Binding-site contacts:
Ligand atom O1A contacts residue MET224 of chain 12.A at 3.9 Å.
Ligand atom C4A contacts residue PRO174 of chain 12.A at 3.2 Å (hydrophobic).
Ligand atom N3A contacts residue PRO174 of chain 12.A at 3.3 Å (h-bond).
Ligand atom C4A contacts residue VAL176 of chain 12.A at 3.9 Å (hydrophobic).
Ligand atom O1 contacts residue MET221 of chain 12.A at 3.4 Å (h-bond).
Ligand atom O1 contacts residue LEU106 of chain 12.A at 3.7 Å.
Ligand atom C2A contacts residue PHE186 of chain 12.A at 3.6 Å (hydrophobic).
Ligand atom N2 contacts residue ASN219 of chain 12.A at 3.5 Å (h-bond).
Ligand atom C3B contacts residue ALA24 of chain 12.C at 4.0 Å (hydrophobic).
Ligand atom O1A contacts residue PHE186 of chain 12.A at 3.4 Å.
Ligand atom C4A contacts residue ALA150 of chain 12.A at 3.9 Å (hydrophobic).
Ligand atom C5A contacts residue ALA150 of chain 12.A at 3.4 Å (hydrophobic).
Ligand atom CL1 contacts residue VAL188 of chain 12.A at 3.7 Å.
Ligand atom CL1 contacts residue LEU25 of chain 12.C at 3.5 Å.
Ligand atom C4 contacts residue TYR197 of chain 12.A at 3.6 Å (hydrophobic).
Ligand atom CL2 contacts residue ILE104 of chain 12.A at 3.4 Å.
Ligand atom N3A contacts residue ALA24 of chain 12.C at 3.8 Å.
Ligand atom C5 contacts residue MET221 of chain 12.A at 3.9 Å (hydrophobic).
Ligand atom C1C contacts residue TYR128 of chain 12.A at 3.6 Å (hydrophobic).
Ligand atom C3C contacts residue TYR128 of chain 12.A at 3.8 Å (hydrophobic).
Ligand atom C4B contacts residue PHE186 of chain 12.A at 3.6 Å (hydrophobic).
Ligand atom C3C contacts residue ILE104 of chain 12.A at 3.6 Å (hydrophobic).
Ligand atom C5 contacts residue LEU106 of chain 12.A at 3.7 Å (hydrophobic).
Ligand atom C31 contacts residue ASN219 of chain 12.A at 3.7 Å.
Ligand atom C4B contacts residue TYR152 of chain 12.A at 3.7 Å (hydrophobic).
Ligand atom O1B contacts residue VAL188 of chain 12.A at 3.8 Å.
Ligand atom C4C contacts residue VAL191 of chain 12.A at 3.7 Å (hydrophobic).
Ligand atom C2C contacts residue MET221 of chain 12.A at 3.3 Å (hydrophobic).
Ligand atom C1C contacts residue LEU106 of chain 12.A at 3.9 Å (hydrophobic).
Ligand atom C2C contacts residue ILE104 of chain 12.A at 3.9 Å (hydrophobic).
Ligand atom CL2 contacts residue TYR128 of chain 12.A at 3.4 Å.
Ligand atom C3B contacts residue TYR152 of chain 12.A at 3.9 Å (hydrophobic).
Ligand atom CL2 contacts residue MET224 of chain 12.A at 3.2 Å.
Ligand atom C31 contacts residue TYR197 of chain 12.A at 3.6 Å (hydrophobic).
Ligand atom N2 contacts residue MET221 of chain 12.A at 3.9 Å.
Ligand atom C4A contacts residue SER175 of chain 12.A at 3.6 Å.
Ligand atom C5B contacts residue MET224 of chain 12.A at 3.8 Å (hydrophobic).
Ligand atom C5B contacts residue PHE186 of chain 12.A at 3.8 Å (hydrophobic).
Ligand atom C5C contacts residue TYR152 of chain 12.A at 3.8 Å (hydrophobic).
Ligand atom C5A contacts residue VAL176 of chain 12.A at 3.8 Å (hydrophobic).

This small molecule binds to this protein.
Small molecule (SMILES): Cc1cc(CCCCCOc2c(Cl)cc(C3=NCCO3)cc2Cl)on1

Sequence of chain 12.C:
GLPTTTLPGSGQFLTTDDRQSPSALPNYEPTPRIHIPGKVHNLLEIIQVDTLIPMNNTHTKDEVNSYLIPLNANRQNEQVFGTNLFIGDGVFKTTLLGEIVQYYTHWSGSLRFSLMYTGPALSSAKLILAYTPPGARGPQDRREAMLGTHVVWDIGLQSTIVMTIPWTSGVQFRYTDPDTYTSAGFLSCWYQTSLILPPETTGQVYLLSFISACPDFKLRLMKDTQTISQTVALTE

Sequence of chain 12.A:
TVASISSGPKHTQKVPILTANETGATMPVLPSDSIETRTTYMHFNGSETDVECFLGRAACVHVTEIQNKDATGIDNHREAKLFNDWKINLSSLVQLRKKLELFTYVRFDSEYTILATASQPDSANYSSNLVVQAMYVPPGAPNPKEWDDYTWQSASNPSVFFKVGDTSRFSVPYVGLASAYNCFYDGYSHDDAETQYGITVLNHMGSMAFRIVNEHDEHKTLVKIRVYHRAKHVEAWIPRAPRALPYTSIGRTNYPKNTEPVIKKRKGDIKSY

Sequence of chain 13.C:
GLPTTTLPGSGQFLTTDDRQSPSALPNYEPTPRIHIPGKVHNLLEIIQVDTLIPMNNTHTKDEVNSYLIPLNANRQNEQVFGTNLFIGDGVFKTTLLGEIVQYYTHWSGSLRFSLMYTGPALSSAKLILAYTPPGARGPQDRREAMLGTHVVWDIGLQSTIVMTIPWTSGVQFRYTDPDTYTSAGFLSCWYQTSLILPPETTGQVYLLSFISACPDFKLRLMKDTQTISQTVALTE